This protein binds this small molecule.
Small molecule (SMILES): [H]/N=N/NCCOCCOc1ccc(-c2cn(C[C@@H]3NC[C@@H](O)[C@H]3O)nn2)cc1

Sequence of chain 3.B:
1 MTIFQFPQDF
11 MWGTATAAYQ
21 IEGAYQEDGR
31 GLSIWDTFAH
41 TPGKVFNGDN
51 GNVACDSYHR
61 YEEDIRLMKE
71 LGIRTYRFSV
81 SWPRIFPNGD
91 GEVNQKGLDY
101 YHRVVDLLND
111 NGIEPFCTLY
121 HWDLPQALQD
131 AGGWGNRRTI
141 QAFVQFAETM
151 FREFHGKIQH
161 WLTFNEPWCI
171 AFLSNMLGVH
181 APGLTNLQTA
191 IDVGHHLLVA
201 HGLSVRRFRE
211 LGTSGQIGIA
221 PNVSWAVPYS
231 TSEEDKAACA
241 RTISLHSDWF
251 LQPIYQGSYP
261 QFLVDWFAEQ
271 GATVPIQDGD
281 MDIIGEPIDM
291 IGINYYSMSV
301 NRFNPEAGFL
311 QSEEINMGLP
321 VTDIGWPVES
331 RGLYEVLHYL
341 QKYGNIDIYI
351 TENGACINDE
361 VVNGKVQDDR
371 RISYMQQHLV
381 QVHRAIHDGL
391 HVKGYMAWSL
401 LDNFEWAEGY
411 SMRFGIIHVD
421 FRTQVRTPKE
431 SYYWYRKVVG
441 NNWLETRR

Binding-site contacts:
Ligand atom C01 contacts residue GLU405 of chain 3.B at 3.7 Å.
Ligand atom C09 contacts residue TRP326 of chain 3.B at 3.9 Å (hydrophobic).
Ligand atom C04 contacts residue TRP406 of chain 3.B at 3.9 Å (hydrophobic).
Ligand atom O01 contacts residue GLU405 of chain 3.B at 3.1 Å (salt-bridge).
Ligand atom C10 contacts residue LEU173 of chain 3.B at 3.9 Å (hydrophobic).
Ligand atom C04 contacts residue GLU352 of chain 3.B at 3.5 Å.
Ligand atom C02 contacts residue LEU173 of chain 3.B at 4.1 Å (hydrophobic).
Ligand atom C03 contacts residue TRP122 of chain 3.B at 3.8 Å (hydrophobic).
Ligand atom C01 contacts residue TYR296 of chain 3.B at 3.7 Å (hydrophobic).
Ligand atom C04 contacts residue TRP398 of chain 3.B at 3.5 Å (hydrophobic).
Ligand atom C03 contacts residue GLU166 of chain 3.B at 3.0 Å.
Ligand atom C11 contacts residue LEU173 of chain 3.B at 3.8 Å (hydrophobic).
Ligand atom O01 contacts residue GLN20 of chain 3.B at 3.0 Å (h-bond).
Ligand atom C03 contacts residue ASN165 of chain 3.B at 3.8 Å.
Ligand atom C05 contacts residue TRP398 of chain 3.B at 3.4 Å (hydrophobic).
Ligand atom C04 contacts residue GLN20 of chain 3.B at 4.1 Å.
Ligand atom N01 contacts residue TYR296 of chain 3.B at 3.8 Å.
Ligand atom O03 contacts residue LEU173 of chain 3.B at 3.5 Å.
Ligand atom C09 contacts residue GLU405 of chain 3.B at 3.8 Å.
Ligand atom N01 contacts residue GLU352 of chain 3.B at 3.0 Å (salt-bridge).
Ligand atom N01 contacts residue GLU166 of chain 3.B at 3.1 Å (salt-bridge).
Ligand atom O02 contacts residue TRP398 of chain 3.B at 3.5 Å.
Ligand atom C17 contacts residue GLU405 of chain 3.B at 3.9 Å.
Ligand atom C05 contacts residue TYR296 of chain 3.B at 4.0 Å (hydrophobic).
Ligand atom C05 contacts residue GLU405 of chain 3.B at 4.0 Å.
Ligand atom C04 contacts residue HIS121 of chain 3.B at 3.8 Å.
Ligand atom O01 contacts residue TRP398 of chain 3.B at 3.0 Å.
Ligand atom C13 contacts residue LEU173 of chain 3.B at 3.8 Å (hydrophobic).
Ligand atom N03 contacts residue TYR296 of chain 3.B at 4.0 Å.
Ligand atom C12 contacts residue LEU173 of chain 3.B at 4.0 Å (hydrophobic).
Ligand atom N03 contacts residue GLU166 of chain 3.B at 3.9 Å.
Ligand atom O01 contacts residue TRP406 of chain 3.B at 3.1 Å (h-bond).
Ligand atom C05 contacts residue GLU352 of chain 3.B at 3.9 Å.
Ligand atom C03 contacts residue GLU352 of chain 3.B at 3.2 Å.
Ligand atom O02 contacts residue TRP406 of chain 3.B at 2.9 Å (h-bond).
Ligand atom O02 contacts residue GLN20 of chain 3.B at 2.9 Å (h-bond).
Ligand atom C02 contacts residue HIS180 of chain 3.B at 4.0 Å.
Ligand atom C05 contacts residue TRP406 of chain 3.B at 3.9 Å (hydrophobic).
Ligand atom N02 contacts residue TRP326 of chain 3.B at 3.9 Å.
Ligand atom O02 contacts residue HIS121 of chain 3.B at 3.0 Å (h-bond).